Sequence of chain 1.A:
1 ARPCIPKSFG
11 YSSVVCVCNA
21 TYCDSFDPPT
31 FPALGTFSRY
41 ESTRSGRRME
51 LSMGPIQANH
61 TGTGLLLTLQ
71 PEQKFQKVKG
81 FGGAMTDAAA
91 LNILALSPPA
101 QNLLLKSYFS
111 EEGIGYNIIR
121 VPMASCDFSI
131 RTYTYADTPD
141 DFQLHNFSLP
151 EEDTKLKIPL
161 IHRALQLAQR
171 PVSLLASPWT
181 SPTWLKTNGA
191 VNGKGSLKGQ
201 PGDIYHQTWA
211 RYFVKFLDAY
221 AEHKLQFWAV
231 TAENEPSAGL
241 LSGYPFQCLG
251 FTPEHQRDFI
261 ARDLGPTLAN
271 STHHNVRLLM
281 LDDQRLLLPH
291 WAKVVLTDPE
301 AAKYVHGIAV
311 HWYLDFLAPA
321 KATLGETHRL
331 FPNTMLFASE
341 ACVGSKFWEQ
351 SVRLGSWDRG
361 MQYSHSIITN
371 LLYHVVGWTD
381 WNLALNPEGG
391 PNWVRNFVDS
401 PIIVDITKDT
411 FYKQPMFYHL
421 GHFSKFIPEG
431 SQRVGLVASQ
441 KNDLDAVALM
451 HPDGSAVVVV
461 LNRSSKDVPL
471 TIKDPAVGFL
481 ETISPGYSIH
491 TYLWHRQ

Binding-site contacts:
Ligand atom O2 contacts residue GLU235 of chain 1.A at 3.8 Å.
Ligand atom O3 contacts residue TRP179 of chain 1.A at 2.7 Å (h-bond).
Ligand atom C1 contacts residue TRP381 of chain 1.A at 3.9 Å (hydrophobic).
Ligand atom O6 contacts residue GLU340 of chain 1.A at 3.0 Å (salt-bridge).
Ligand atom C3 contacts residue GLU340 of chain 1.A at 3.8 Å.
Ligand atom C2 contacts residue GLU340 of chain 1.A at 2.5 Å.
Ligand atom O6 contacts residue GLU235 of chain 1.A at 4.0 Å.
Ligand atom C4 contacts residue TRP381 of chain 1.A at 3.0 Å (hydrophobic).
Ligand atom C4 contacts residue ASN396 of chain 1.A at 4.1 Å.
Ligand atom O5 contacts residue VAL398 of chain 1.A at 4.0 Å.
Ligand atom C2 contacts residue ASN234 of chain 1.A at 4.1 Å.
Ligand atom O4 contacts residue PHE128 of chain 1.A at 3.4 Å.
Ligand atom O5 contacts residue TRP381 of chain 1.A at 3.6 Å (h-bond).
Ligand atom C4 contacts residue GLU340 of chain 1.A at 4.0 Å.
Ligand atom O6 contacts residue TYR313 of chain 1.A at 2.9 Å.
Ligand atom C3 contacts residue TRP179 of chain 1.A at 3.8 Å (hydrophobic).
Ligand atom C3 contacts residue PHE246 of chain 1.A at 3.9 Å (hydrophobic).
Ligand atom O4 contacts residue ASN396 of chain 1.A at 3.2 Å (h-bond).
Ligand atom C5 contacts residue TRP381 of chain 1.A at 3.7 Å (hydrophobic).
Ligand atom O3 contacts residue TRP381 of chain 1.A at 3.3 Å.
Ligand atom O3 contacts residue ASP127 of chain 1.A at 3.0 Å (salt-bridge).
Ligand atom O4 contacts residue ASP127 of chain 1.A at 2.2 Å (salt-bridge).
Ligand atom O5 contacts residue CYS342 of chain 1.A at 3.5 Å (h-bond).
Ligand atom O4 contacts residue TRP381 of chain 1.A at 3.4 Å (h-bond).
Ligand atom C1 contacts residue GLU340 of chain 1.A at 1.4 Å.
Ligand atom C3 contacts residue TRP381 of chain 1.A at 4.1 Å (hydrophobic).
Ligand atom O2 contacts residue TRP179 of chain 1.A at 3.6 Å.
Ligand atom O5 contacts residue ASN396 of chain 1.A at 3.6 Å.
Ligand atom C4 contacts residue ASP127 of chain 1.A at 3.6 Å.
Ligand atom C2 contacts residue GLU235 of chain 1.A at 4.1 Å.
Ligand atom C6 contacts residue CYS342 of chain 1.A at 3.7 Å (hydrophobic).
Ligand atom O2 contacts residue ASN234 of chain 1.A at 2.9 Å (h-bond).
Ligand atom C3 contacts residue ASP127 of chain 1.A at 3.6 Å.
Ligand atom C6 contacts residue TRP381 of chain 1.A at 4.1 Å (hydrophobic).
Ligand atom O2 contacts residue GLU340 of chain 1.A at 2.5 Å (salt-bridge).
Ligand atom C5 contacts residue GLU340 of chain 1.A at 3.8 Å.
Ligand atom O3 contacts residue PHE246 of chain 1.A at 4.0 Å.
Ligand atom C6 contacts residue TYR313 of chain 1.A at 4.0 Å (hydrophobic).
Ligand atom C5 contacts residue ASN396 of chain 1.A at 3.8 Å.
Ligand atom C6 contacts residue GLU340 of chain 1.A at 2.5 Å.

This small molecule binds to this protein.
Small molecule (SMILES): OC1C(O)C(O)C(O)C(O)C1O